This small molecule binds to this protein.
Small molecule (SMILES): Nc1nc2c(ncn2[C@H]2CC[C@@H](CO[P](=O)(O)O[P](=O)(O)OP(=O)(O)O)O2)c(=O)[nH]1

Binding-site contacts:
Ligand atom O2G contacts residue MG1 of chain 1.Y at 2.1 Å.
Ligand atom N2 contacts residue TYR527 of chain 1.C at 3.3 Å.
Ligand atom C2' contacts residue GLU471 of chain 1.C at 3.4 Å.
Ligand atom PG contacts residue LYS519 of chain 1.C at 3.5 Å.
Ligand atom PG contacts residue ARG515 of chain 1.C at 3.9 Å.
Ligand atom PG contacts residue MG1 of chain 1.Y at 3.4 Å.
Ligand atom C3' contacts residue TYR523 of chain 1.C at 3.6 Å (hydrophobic).
Ligand atom O3G contacts residue ARG515 of chain 1.C at 3.0 Å (salt-bridge).
Ligand atom O1G contacts residue ARG515 of chain 1.C at 3.6 Å (salt-bridge).
Ligand atom C4' contacts residue GLU471 of chain 1.C at 3.8 Å.
Ligand atom O3A contacts residue LYS519 of chain 1.C at 3.0 Å (salt-bridge).
Ligand atom C1' contacts residue ARG422 of chain 1.C at 3.5 Å.
Ligand atom O3B contacts residue PHE495 of chain 1.C at 3.6 Å.
Ligand atom O3B contacts residue MG1 of chain 1.Y at 3.6 Å.
Ligand atom PA contacts residue MG1 of chain 1.Y at 3.3 Å.
Ligand atom PB contacts residue MG1 of chain 1.Y at 3.2 Å.
Ligand atom O2A contacts residue ASP676 of chain 1.C at 3.2 Å (salt-bridge).
Ligand atom O2B contacts residue GLN469 of chain 1.C at 3.8 Å.
Ligand atom C5' contacts residue ASP676 of chain 1.C at 3.8 Å.
Ligand atom O1B contacts residue PHE495 of chain 1.C at 3.6 Å.
Ligand atom C2 contacts residue TYR523 of chain 1.C at 3.9 Å (hydrophobic).
Ligand atom C3' contacts residue GLU471 of chain 1.C at 3.9 Å.
Ligand atom O3A contacts residue MG1 of chain 1.Y at 3.5 Å.
Ligand atom O2B contacts residue MG1 of chain 1.Y at 2.0 Å.
Ligand atom PB contacts residue TYR523 of chain 1.C at 3.9 Å.
Ligand atom C2' contacts residue TYR523 of chain 1.C at 3.8 Å (hydrophobic).
Ligand atom O4' contacts residue ARG422 of chain 1.C at 3.2 Å (salt-bridge).
Ligand atom O2G contacts residue ASP466 of chain 1.C at 3.2 Å (salt-bridge).
Ligand atom O1B contacts residue TYR523 of chain 1.C at 2.4 Å (h-bond).
Ligand atom O1A contacts residue LYS519 of chain 1.C at 3.0 Å (salt-bridge).
Ligand atom O2A contacts residue MG1 of chain 1.Y at 2.1 Å.
Ligand atom O2B contacts residue ASP676 of chain 1.C at 3.1 Å (salt-bridge).
Ligand atom PA contacts residue LYS519 of chain 1.C at 3.6 Å.
Ligand atom O1G contacts residue LYS519 of chain 1.C at 2.4 Å (salt-bridge).
Ligand atom O6 contacts residue GLN520 of chain 1.C at 3.8 Å.
Ligand atom O3B contacts residue LYS519 of chain 1.C at 3.3 Å (salt-bridge).
Ligand atom C4' contacts residue ARG422 of chain 1.C at 3.9 Å.
Ligand atom C1' contacts residue GLU471 of chain 1.C at 3.7 Å.
Ligand atom O3G contacts residue GLN469 of chain 1.C at 3.9 Å.
Ligand atom O2B contacts residue TYR467 of chain 1.C at 3.7 Å.

Sequence of chain 1.C:
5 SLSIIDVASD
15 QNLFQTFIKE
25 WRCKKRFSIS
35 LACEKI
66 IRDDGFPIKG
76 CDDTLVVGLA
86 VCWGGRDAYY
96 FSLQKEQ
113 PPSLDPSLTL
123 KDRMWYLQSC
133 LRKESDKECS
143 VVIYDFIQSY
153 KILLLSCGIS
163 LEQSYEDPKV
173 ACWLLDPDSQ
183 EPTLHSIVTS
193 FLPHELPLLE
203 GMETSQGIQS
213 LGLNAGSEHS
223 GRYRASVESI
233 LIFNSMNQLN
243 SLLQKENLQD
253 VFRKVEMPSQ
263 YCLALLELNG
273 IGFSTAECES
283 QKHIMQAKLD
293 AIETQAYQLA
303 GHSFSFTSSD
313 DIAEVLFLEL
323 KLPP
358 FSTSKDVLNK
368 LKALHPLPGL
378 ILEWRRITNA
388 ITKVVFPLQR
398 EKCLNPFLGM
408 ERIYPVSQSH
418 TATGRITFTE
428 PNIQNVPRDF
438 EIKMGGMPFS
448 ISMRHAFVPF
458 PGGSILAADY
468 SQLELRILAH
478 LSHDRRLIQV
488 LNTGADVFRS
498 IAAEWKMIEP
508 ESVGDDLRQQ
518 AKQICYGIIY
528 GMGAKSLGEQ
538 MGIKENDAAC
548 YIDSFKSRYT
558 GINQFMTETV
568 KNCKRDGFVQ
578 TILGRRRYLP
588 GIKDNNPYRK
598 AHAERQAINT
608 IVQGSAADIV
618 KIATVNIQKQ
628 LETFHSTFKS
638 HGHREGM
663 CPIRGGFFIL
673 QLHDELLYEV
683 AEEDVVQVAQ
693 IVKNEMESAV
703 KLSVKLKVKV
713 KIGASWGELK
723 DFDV